Sequence of chain 1.A:
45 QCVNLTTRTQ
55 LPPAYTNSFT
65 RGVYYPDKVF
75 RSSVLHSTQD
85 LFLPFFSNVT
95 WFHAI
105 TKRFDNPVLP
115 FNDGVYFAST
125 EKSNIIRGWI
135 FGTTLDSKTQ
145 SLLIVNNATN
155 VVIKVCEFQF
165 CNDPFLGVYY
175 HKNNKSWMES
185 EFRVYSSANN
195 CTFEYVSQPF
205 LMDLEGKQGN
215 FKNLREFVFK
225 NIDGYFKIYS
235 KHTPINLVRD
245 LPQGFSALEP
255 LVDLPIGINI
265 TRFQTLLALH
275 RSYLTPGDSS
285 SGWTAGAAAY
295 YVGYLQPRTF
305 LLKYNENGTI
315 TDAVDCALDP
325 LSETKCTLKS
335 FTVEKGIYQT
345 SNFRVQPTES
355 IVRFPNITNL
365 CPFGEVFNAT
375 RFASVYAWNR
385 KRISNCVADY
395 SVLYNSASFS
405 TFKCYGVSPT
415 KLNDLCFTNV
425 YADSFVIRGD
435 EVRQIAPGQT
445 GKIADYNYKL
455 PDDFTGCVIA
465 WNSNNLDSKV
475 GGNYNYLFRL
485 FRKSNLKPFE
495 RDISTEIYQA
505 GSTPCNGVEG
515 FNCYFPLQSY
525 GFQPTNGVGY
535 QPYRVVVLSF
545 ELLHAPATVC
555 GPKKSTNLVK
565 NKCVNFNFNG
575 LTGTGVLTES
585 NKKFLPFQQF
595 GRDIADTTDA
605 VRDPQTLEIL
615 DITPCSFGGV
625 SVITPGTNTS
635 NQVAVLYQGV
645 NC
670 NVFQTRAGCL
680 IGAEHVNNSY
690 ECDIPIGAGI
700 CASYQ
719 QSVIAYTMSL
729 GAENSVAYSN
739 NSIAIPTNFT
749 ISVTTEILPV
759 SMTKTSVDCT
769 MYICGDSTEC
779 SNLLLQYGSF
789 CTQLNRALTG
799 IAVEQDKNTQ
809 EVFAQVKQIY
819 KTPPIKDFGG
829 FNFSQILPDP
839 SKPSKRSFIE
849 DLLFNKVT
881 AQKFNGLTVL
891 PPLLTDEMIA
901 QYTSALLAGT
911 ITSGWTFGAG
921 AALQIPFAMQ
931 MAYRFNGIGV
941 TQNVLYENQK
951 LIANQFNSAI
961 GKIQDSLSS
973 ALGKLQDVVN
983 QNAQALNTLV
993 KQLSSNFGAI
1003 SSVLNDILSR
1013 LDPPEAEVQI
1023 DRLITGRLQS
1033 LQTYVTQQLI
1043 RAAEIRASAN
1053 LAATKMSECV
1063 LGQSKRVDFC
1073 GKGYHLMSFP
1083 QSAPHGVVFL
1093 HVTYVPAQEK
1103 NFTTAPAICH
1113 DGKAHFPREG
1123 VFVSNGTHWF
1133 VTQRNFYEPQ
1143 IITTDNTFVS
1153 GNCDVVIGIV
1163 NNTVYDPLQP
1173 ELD

Binding-site contacts:
Ligand atom C4 contacts residue ASN263 of chain 1.A at 4.3 Å.
Ligand atom C6 contacts residue THR137 of chain 1.A at 3.6 Å.
Ligand atom C7 contacts residue ASN263 of chain 1.A at 3.3 Å.
Ligand atom O5 contacts residue THR137 of chain 1.A at 4.2 Å.
Ligand atom C5 contacts residue THR137 of chain 1.A at 4.1 Å.
Ligand atom C1 contacts residue ASN263 of chain 1.A at 1.4 Å.
Ligand atom N2 contacts residue ASN263 of chain 1.A at 2.8 Å (h-bond).
Ligand atom C5 contacts residue ASN263 of chain 1.A at 3.7 Å.
Ligand atom O5 contacts residue ASN263 of chain 1.A at 2.5 Å (h-bond).
Ligand atom C8 contacts residue ASN263 of chain 1.A at 4.4 Å.
Ligand atom O6 contacts residue THR137 of chain 1.A at 3.9 Å.
Ligand atom C2 contacts residue ASN263 of chain 1.A at 2.4 Å.
Ligand atom C3 contacts residue ASN263 of chain 1.A at 3.8 Å.
Ligand atom O7 contacts residue ASN263 of chain 1.A at 3.5 Å (h-bond).

A small-molecule ligand and the protein it binds are described below.
Small molecule (SMILES): CC(=O)N[C@@H]1[C@@H](O)[C@H](O)[C@@H](CO)O[C@H]1O